Binding-site contacts:
Ligand atom C5 contacts residue PHE177 of chain 3.B at 3.9 Å (hydrophobic).
Ligand atom C8 contacts residue ASP220 of chain 3.B at 3.6 Å.
Ligand atom C5 contacts residue GLY96 of chain 3.B at 3.6 Å.
Ligand atom C8' contacts residue VAL236 of chain 3.B at 3.3 Å (hydrophobic).
Ligand atom C6 contacts residue PHE177 of chain 3.B at 3.7 Å (hydrophobic).
Ligand atom C5 contacts residue ASP220 of chain 3.B at 3.7 Å.
Ligand atom N6 contacts residue GLY96 of chain 3.B at 3.9 Å.
Ligand atom C4 contacts residue ILE194 of chain 3.B at 3.5 Å (hydrophobic).
Ligand atom S6' contacts residue VAL236 of chain 3.B at 3.6 Å.
Ligand atom C2' contacts residue MET196 of chain 3.B at 3.8 Å (hydrophobic).
Ligand atom C2 contacts residue MET196 of chain 3.B at 3.6 Å (hydrophobic).
Ligand atom N7 contacts residue CYS95 of chain 3.B at 3.5 Å.
Ligand atom N3 contacts residue ILE194 of chain 3.B at 3.5 Å (h-bond).
Ligand atom C3' contacts residue HIS137 of chain 1.B at 3.7 Å.
Ligand atom O3' contacts residue HIS137 of chain 1.B at 3.3 Å.
Ligand atom C6 contacts residue ILE194 of chain 3.B at 3.8 Å (hydrophobic).
Ligand atom C9 contacts residue ALA94 of chain 3.B at 3.8 Å (hydrophobic).
Ligand atom C8 contacts residue THR219 of chain 3.B at 3.5 Å.
Ligand atom N7 contacts residue GLY96 of chain 3.B at 3.3 Å (h-bond).
Ligand atom C10 contacts residue ALA94 of chain 3.B at 3.1 Å (hydrophobic).
Ligand atom C9 contacts residue CYS95 of chain 3.B at 3.8 Å (hydrophobic).
Ligand atom C5 contacts residue ILE194 of chain 3.B at 3.7 Å (hydrophobic).
Ligand atom N7 contacts residue ASP220 of chain 3.B at 2.7 Å (salt-bridge).
Ligand atom O3' contacts residue PRO69 of chain 3.B at 3.9 Å.
Ligand atom N6 contacts residue VAL231 of chain 3.B at 3.8 Å.
Ligand atom C3' contacts residue MET196 of chain 3.B at 3.9 Å (hydrophobic).
Ligand atom N6 contacts residue ASP220 of chain 3.B at 2.9 Å (salt-bridge).
Ligand atom C8 contacts residue GLY96 of chain 3.B at 3.7 Å.
Ligand atom C14 contacts residue LEU279 of chain 1.B at 3.7 Å (hydrophobic).
Ligand atom CL1 contacts residue HIS65 of chain 3.B at 2.9 Å.
Ligand atom N7 contacts residue THR219 of chain 3.B at 3.7 Å.
Ligand atom N1 contacts residue ILE194 of chain 3.B at 3.8 Å.
Ligand atom N3 contacts residue ASN195 of chain 3.B at 3.6 Å.
Ligand atom N3 contacts residue MET196 of chain 3.B at 3.7 Å.
Ligand atom N1 contacts residue PHE177 of chain 3.B at 3.5 Å.
Ligand atom C9' contacts residue LEU240 of chain 3.B at 3.5 Å (hydrophobic).
Ligand atom N6 contacts residue ILE194 of chain 3.B at 3.9 Å.
Ligand atom C8 contacts residue CYS95 of chain 3.B at 3.5 Å (hydrophobic).
Ligand atom C2 contacts residue ILE194 of chain 3.B at 3.7 Å (hydrophobic).
Ligand atom N6 contacts residue ASP222 of chain 3.B at 3.4 Å (salt-bridge).

Sequence of chain 3.B:
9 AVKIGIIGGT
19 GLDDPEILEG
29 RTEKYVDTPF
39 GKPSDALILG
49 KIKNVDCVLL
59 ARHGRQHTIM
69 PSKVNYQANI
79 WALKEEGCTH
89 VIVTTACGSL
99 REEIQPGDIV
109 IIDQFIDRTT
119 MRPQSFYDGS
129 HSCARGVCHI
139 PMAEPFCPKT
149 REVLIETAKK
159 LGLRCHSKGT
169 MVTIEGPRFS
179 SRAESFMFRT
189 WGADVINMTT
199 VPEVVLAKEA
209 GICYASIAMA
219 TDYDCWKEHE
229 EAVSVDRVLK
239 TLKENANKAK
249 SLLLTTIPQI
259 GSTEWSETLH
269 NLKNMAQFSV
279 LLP

This small molecule binds to this protein.
Small molecule (SMILES): Nc1ncnc2c(CN3C[C@H](CSc4ccc(Cl)cc4)[C@@H](O)C3)c[nH]c12

Sequence of chain 1.B:
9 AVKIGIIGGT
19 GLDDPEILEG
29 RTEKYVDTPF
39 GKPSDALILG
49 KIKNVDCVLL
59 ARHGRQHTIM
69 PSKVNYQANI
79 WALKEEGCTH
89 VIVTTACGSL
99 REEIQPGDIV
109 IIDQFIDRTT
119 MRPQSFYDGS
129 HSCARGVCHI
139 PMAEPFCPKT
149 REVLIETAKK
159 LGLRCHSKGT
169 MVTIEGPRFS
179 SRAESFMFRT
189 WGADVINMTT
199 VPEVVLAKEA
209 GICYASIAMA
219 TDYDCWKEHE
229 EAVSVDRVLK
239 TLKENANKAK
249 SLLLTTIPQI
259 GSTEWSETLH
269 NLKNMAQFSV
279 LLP